Binding-site contacts:
Ligand atom O01 contacts residue ILE333 of chain 1.A at 3.4 Å.
Ligand atom C29 contacts residue LEU163 of chain 1.A at 4.1 Å (hydrophobic).
Ligand atom C33 contacts residue TYR273 of chain 1.A at 3.9 Å (hydrophobic).
Ligand atom C29 contacts residue ARG436 of chain 1.A at 4.0 Å.
Ligand atom C27 contacts residue LEU160 of chain 1.A at 3.6 Å (hydrophobic).
Ligand atom C17 contacts residue ALA157 of chain 1.A at 4.0 Å (hydrophobic).
Ligand atom C18 contacts residue PHE161 of chain 1.A at 3.7 Å (hydrophobic).
Ligand atom C14 contacts residue TYR273 of chain 1.A at 3.9 Å (hydrophobic).
Ligand atom C06 contacts residue GLN322 of chain 1.A at 4.0 Å.
Ligand atom C31 contacts residue ARG436 of chain 1.A at 4.1 Å.
Ligand atom C13 contacts residue ASN335 of chain 1.A at 3.5 Å.
Ligand atom C22 contacts residue LYS323 of chain 1.A at 3.2 Å.
Ligand atom C08 contacts residue ILE333 of chain 1.A at 3.9 Å (hydrophobic).
Ligand atom C32 contacts residue THR275 of chain 1.A at 3.2 Å.
Ligand atom C08 contacts residue VAL319 of chain 1.A at 3.4 Å (hydrophobic).
Ligand atom C31 contacts residue THR275 of chain 1.A at 3.6 Å.
Ligand atom C34 contacts residue LEU160 of chain 1.A at 4.0 Å (hydrophobic).
Ligand atom C30 contacts residue ALA438 of chain 1.A at 3.4 Å (hydrophobic).
Ligand atom C23 contacts residue GLU164 of chain 1.A at 3.4 Å.
Ligand atom C32 contacts residue ALA438 of chain 1.A at 4.0 Å (hydrophobic).
Ligand atom C28 contacts residue ARG436 of chain 1.A at 3.7 Å.
Ligand atom C18 contacts residue ALA157 of chain 1.A at 3.8 Å (hydrophobic).
Ligand atom C25 contacts residue ALA438 of chain 1.A at 4.1 Å (hydrophobic).
Ligand atom C23 contacts residue LYS323 of chain 1.A at 3.5 Å.
Ligand atom C15 contacts residue ALA157 of chain 1.A at 4.1 Å (hydrophobic).
Ligand atom C30 contacts residue TYR261 of chain 1.A at 3.8 Å (hydrophobic).
Ligand atom C32 contacts residue TYR273 of chain 1.A at 4.0 Å (hydrophobic).
Ligand atom C28 contacts residue TYR261 of chain 1.A at 4.2 Å (hydrophobic).
Ligand atom C13 contacts residue TYR273 of chain 1.A at 4.0 Å (hydrophobic).
Ligand atom C31 contacts residue ALA438 of chain 1.A at 3.6 Å (hydrophobic).
Ligand atom C27 contacts residue GLU164 of chain 1.A at 3.8 Å.
Ligand atom O35 contacts residue VAL319 of chain 1.A at 3.8 Å.
Ligand atom C22 contacts residue GLU164 of chain 1.A at 3.7 Å.
Ligand atom C30 contacts residue ARG436 of chain 1.A at 3.5 Å.
Ligand atom C29 contacts residue TYR261 of chain 1.A at 3.6 Å (hydrophobic).
Ligand atom O19 contacts residue PHE161 of chain 1.A at 3.5 Å.
Ligand atom O35 contacts residue ASN335 of chain 1.A at 3.6 Å.
Ligand atom C26 contacts residue ALA438 of chain 1.A at 4.0 Å (hydrophobic).
Ligand atom C28 contacts residue ALA438 of chain 1.A at 3.6 Å (hydrophobic).
Ligand atom C26 contacts residue GLU164 of chain 1.A at 4.1 Å.

A small-molecule ligand and the protein it binds are described below.
Small molecule (SMILES): Cc1cccc(-c2ccc([C@@H]3[C@@H](CO)N4CCCCN(S(=O)(=O)c5nccn5C)C[C@@H]34)cc2)c1C

Sequence of chain 1.A:
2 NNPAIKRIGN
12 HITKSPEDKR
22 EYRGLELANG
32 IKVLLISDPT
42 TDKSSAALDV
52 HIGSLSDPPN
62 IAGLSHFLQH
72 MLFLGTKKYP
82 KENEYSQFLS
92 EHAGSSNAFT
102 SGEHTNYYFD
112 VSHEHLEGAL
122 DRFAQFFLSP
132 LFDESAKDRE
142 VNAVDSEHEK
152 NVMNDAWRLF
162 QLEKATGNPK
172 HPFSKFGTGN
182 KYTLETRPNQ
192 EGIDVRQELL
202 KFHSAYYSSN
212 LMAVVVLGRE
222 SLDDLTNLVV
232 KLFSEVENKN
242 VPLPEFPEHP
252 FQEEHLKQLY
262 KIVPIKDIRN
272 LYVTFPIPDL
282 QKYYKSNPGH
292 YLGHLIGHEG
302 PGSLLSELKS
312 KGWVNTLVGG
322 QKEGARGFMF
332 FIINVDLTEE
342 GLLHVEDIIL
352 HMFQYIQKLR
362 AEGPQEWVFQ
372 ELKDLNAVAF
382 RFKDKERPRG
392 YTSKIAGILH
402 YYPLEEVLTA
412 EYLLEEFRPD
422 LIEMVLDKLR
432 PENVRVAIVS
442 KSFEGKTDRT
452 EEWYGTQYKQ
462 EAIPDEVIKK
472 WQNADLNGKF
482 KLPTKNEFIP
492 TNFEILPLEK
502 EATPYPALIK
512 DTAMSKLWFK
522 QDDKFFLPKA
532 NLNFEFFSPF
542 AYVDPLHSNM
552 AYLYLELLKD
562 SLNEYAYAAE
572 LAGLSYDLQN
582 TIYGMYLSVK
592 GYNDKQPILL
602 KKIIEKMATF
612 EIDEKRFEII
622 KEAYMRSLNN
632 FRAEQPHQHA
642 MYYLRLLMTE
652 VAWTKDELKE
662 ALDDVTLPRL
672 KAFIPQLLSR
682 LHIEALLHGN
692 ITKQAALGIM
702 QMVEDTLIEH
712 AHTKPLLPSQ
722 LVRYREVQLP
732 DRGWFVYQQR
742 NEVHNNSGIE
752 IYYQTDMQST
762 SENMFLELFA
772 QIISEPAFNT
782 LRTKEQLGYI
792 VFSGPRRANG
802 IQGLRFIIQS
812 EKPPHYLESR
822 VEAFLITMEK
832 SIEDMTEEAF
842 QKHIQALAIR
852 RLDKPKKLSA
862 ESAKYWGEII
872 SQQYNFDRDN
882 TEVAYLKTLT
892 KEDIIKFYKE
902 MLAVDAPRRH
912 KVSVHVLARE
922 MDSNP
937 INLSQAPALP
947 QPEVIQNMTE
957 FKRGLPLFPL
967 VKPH